Sequence of chain 1.F:
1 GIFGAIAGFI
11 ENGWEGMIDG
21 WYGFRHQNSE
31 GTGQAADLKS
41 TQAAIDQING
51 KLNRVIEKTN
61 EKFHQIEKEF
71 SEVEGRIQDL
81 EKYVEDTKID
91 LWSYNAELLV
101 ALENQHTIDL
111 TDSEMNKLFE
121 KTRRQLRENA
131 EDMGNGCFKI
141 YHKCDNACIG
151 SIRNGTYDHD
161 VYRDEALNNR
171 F

Binding-site contacts:
Ligand atom C2 contacts residue VAL288 of chain 1.E at 4.0 Å (hydrophobic).
Ligand atom C7 contacts residue ASN276 of chain 1.E at 3.0 Å.
Ligand atom C1 contacts residue ASN289 of chain 1.E at 4.4 Å.
Ligand atom C1 contacts residue VAL288 of chain 1.E at 3.4 Å (hydrophobic).
Ligand atom N2 contacts residue VAL288 of chain 1.E at 3.8 Å.
Ligand atom C8 contacts residue SER36 of chain 1.E at 3.6 Å.
Ligand atom C1 contacts residue ASN276 of chain 1.E at 1.4 Å.
Ligand atom C3 contacts residue VAL288 of chain 1.E at 4.3 Å (hydrophobic).
Ligand atom O5 contacts residue VAL288 of chain 1.E at 4.1 Å.
Ligand atom C2 contacts residue ASN276 of chain 1.E at 2.4 Å.
Ligand atom C6 contacts residue ASN289 of chain 1.E at 4.3 Å.
Ligand atom O5 contacts residue ASN276 of chain 1.E at 2.4 Å (h-bond).
Ligand atom C5 contacts residue ASN276 of chain 1.E at 3.7 Å.
Ligand atom C3 contacts residue ASN276 of chain 1.E at 3.8 Å.
Ligand atom C5 contacts residue VAL288 of chain 1.E at 4.4 Å (hydrophobic).
Ligand atom N2 contacts residue ASN276 of chain 1.E at 2.9 Å (h-bond).
Ligand atom O7 contacts residue ASN276 of chain 1.E at 3.0 Å (h-bond).
Ligand atom C4 contacts residue ASN276 of chain 1.E at 4.2 Å.
Ligand atom C5 contacts residue ASN289 of chain 1.E at 4.2 Å.
Ligand atom C8 contacts residue ASN276 of chain 1.E at 4.1 Å.
Ligand atom C8 contacts residue GLU69 of chain 1.F at 3.5 Å.
Ligand atom O5 contacts residue ASN289 of chain 1.E at 3.7 Å.
Ligand atom C8 contacts residue VAL288 of chain 1.E at 4.1 Å (hydrophobic).

Sequence of chain 1.E:
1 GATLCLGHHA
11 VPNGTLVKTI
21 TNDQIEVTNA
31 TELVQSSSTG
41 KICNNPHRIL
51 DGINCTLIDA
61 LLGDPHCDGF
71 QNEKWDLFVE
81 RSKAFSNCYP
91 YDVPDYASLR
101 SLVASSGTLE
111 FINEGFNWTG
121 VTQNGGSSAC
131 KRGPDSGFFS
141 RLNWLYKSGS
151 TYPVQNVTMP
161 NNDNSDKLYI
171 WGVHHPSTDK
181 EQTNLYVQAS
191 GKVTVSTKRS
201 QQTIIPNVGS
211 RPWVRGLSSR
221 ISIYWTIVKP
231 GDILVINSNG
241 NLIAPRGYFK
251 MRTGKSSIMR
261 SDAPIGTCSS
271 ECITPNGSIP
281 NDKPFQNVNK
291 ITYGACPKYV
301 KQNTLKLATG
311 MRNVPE

This small molecule binds to this protein.
Small molecule (SMILES): CC(=O)N[C@H]1[C@H](O[C@H]2[C@H](O)[C@@H](NC(C)=O)CO[C@@H]2CO)O[C@H](CO)[C@@H](O[C@@H]2O[C@H](CO)[C@@H](O)[C@H](O[C@H]3O[C@H](CO)[C@@H](O)[C@H](O)[C@@H]3O)[C@@H]2O)[C@@H]1O